Sequence of chain 1.A:
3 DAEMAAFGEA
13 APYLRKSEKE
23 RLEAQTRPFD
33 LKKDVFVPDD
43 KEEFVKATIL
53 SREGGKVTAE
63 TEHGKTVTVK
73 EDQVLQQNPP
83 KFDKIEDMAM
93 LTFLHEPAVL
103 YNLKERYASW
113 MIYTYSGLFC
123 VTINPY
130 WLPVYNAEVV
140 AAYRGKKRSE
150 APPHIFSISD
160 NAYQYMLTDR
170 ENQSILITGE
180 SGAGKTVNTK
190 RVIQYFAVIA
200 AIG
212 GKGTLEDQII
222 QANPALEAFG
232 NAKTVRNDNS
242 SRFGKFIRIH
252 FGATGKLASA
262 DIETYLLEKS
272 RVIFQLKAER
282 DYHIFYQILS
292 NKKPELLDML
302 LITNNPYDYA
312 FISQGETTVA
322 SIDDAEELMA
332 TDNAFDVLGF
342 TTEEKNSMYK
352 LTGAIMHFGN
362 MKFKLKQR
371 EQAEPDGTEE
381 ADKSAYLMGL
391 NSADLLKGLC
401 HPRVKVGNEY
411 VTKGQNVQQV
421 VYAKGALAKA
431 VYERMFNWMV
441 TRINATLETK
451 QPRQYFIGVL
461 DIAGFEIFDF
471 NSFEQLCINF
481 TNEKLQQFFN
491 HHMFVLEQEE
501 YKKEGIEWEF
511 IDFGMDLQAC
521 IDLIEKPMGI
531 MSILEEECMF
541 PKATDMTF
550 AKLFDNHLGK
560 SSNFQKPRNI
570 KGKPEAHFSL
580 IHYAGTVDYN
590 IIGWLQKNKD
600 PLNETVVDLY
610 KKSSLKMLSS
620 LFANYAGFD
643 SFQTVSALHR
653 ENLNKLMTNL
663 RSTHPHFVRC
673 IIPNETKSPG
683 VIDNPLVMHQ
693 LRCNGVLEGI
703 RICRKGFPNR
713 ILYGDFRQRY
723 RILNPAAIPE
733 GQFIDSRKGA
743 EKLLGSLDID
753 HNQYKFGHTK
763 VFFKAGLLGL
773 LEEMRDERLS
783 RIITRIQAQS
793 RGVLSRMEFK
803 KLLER

This protein binds this small molecule.
Small molecule (SMILES): CC(C)n1c(=O)cc(N[C@@H](C)c2ccccc2)[nH]c1=O

Binding-site contacts:
Ligand atom O20 contacts residue ASN711 of chain 1.A at 2.9 Å.
Ligand atom C17 contacts residue TYR164 of chain 1.A at 3.7 Å (hydrophobic).
Ligand atom C08 contacts residue ARG712 of chain 1.A at 3.5 Å.
Ligand atom O01 contacts residue ASP168 of chain 1.A at 3.9 Å.
Ligand atom C11 contacts residue ILE713 of chain 1.A at 3.8 Å (hydrophobic).
Ligand atom C15 contacts residue GLU774 of chain 1.A at 4.0 Å.
Ligand atom C09 contacts residue TYR164 of chain 1.A at 3.6 Å (hydrophobic).
Ligand atom C11 contacts residue ASP168 of chain 1.A at 3.7 Å.
Ligand atom C05 contacts residue TYR164 of chain 1.A at 4.0 Å (hydrophobic).
Ligand atom O01 contacts residue HIS666 of chain 1.A at 3.3 Å (h-bond).
Ligand atom C16 contacts residue TYR164 of chain 1.A at 3.9 Å (hydrophobic).
Ligand atom C09 contacts residue ASP168 of chain 1.A at 3.6 Å.
Ligand atom C06 contacts residue ARG712 of chain 1.A at 3.7 Å.
Ligand atom C13 contacts residue ARG721 of chain 1.A at 3.8 Å.
Ligand atom C02 contacts residue TYR164 of chain 1.A at 3.6 Å (hydrophobic).
Ligand atom N03 contacts residue TYR164 of chain 1.A at 3.8 Å.
Ligand atom C14 contacts residue TYR722 of chain 1.A at 3.8 Å (hydrophobic).
Ligand atom C16 contacts residue THR167 of chain 1.A at 3.5 Å.
Ligand atom C07 contacts residue ARG712 of chain 1.A at 3.3 Å.
Ligand atom C18 contacts residue THR167 of chain 1.A at 3.9 Å.
Ligand atom C04 contacts residue PRO710 of chain 1.A at 4.0 Å (hydrophobic).
Ligand atom C14 contacts residue ARG721 of chain 1.A at 3.6 Å.
Ligand atom C18 contacts residue ASP168 of chain 1.A at 3.8 Å.
Ligand atom C14 contacts residue GLU774 of chain 1.A at 3.5 Å.
Ligand atom C12 contacts residue THR167 of chain 1.A at 3.8 Å.
Ligand atom N19 contacts residue TYR164 of chain 1.A at 3.4 Å.
Ligand atom O20 contacts residue ARG712 of chain 1.A at 3.0 Å (salt-bridge).
Ligand atom C17 contacts residue THR167 of chain 1.A at 3.4 Å.
Ligand atom C07 contacts residue TYR164 of chain 1.A at 3.9 Å (hydrophobic).
Ligand atom C17 contacts residue ASP168 of chain 1.A at 3.7 Å.
Ligand atom C08 contacts residue ILE713 of chain 1.A at 3.7 Å (hydrophobic).
Ligand atom C08 contacts residue TYR164 of chain 1.A at 3.9 Å (hydrophobic).
Ligand atom C08 contacts residue LEU770 of chain 1.A at 3.9 Å (hydrophobic).
Ligand atom N10 contacts residue ASP168 of chain 1.A at 2.7 Å (salt-bridge).
Ligand atom C02 contacts residue ASP168 of chain 1.A at 4.0 Å.
Ligand atom N19 contacts residue ASP168 of chain 1.A at 3.1 Å (salt-bridge).
Ligand atom N03 contacts residue ARG712 of chain 1.A at 3.8 Å.
Ligand atom O20 contacts residue LEU770 of chain 1.A at 3.6 Å.
Ligand atom C13 contacts residue TYR722 of chain 1.A at 3.7 Å (hydrophobic).
Ligand atom C05 contacts residue HIS666 of chain 1.A at 3.6 Å.